Binding-site contacts:
Ligand atom O4 contacts residue HIS226 of chain 1.A at 3.4 Å.
Ligand atom C1 contacts residue 2KQ1 of chain 1.D at 4.2 Å.
Ligand atom C1 contacts residue ARG281 of chain 1.A at 3.8 Å.
Ligand atom C2 contacts residue GLU475 of chain 1.A at 4.0 Å.
Ligand atom C2 contacts residue 2KQ1 of chain 1.D at 3.2 Å.
Ligand atom O3 contacts residue SER279 of chain 1.A at 2.7 Å (h-bond).
Ligand atom O1 contacts residue 2KQ1 of chain 1.D at 4.2 Å.
Ligand atom O2 contacts residue ARG281 of chain 1.A at 3.2 Å (salt-bridge).
Ligand atom C1 contacts residue SER279 of chain 1.A at 3.4 Å.
Ligand atom C2 contacts residue PHE350 of chain 1.A at 4.4 Å (hydrophobic).
Ligand atom O1 contacts residue PHE318 of chain 1.A at 3.7 Å.
Ligand atom O3 contacts residue ALA15 of chain 1.A at 3.8 Å.
Ligand atom O3 contacts residue ARG281 of chain 1.A at 3.1 Å.
Ligand atom O3 contacts residue TYR324 of chain 1.A at 4.0 Å.
Ligand atom O1 contacts residue SER279 of chain 1.A at 3.5 Å (h-bond).
Ligand atom O4 contacts residue 2KQ1 of chain 1.D at 2.6 Å (h-bond).
Ligand atom O2 contacts residue 2KQ1 of chain 1.D at 2.8 Å.
Ligand atom O1 contacts residue ARG281 of chain 1.A at 4.2 Å.
Ligand atom C1 contacts residue PHE350 of chain 1.A at 4.3 Å (hydrophobic).
Ligand atom O1 contacts residue PHE350 of chain 1.A at 3.5 Å.
Ligand atom C1 contacts residue TYR324 of chain 1.A at 3.6 Å (hydrophobic).
Ligand atom O3 contacts residue HIS226 of chain 1.A at 4.0 Å.
Ligand atom O4 contacts residue GLU475 of chain 1.A at 3.0 Å (salt-bridge).
Ligand atom O2 contacts residue PHE318 of chain 1.A at 3.9 Å.
Ligand atom O2 contacts residue GLU475 of chain 1.A at 4.4 Å.
Ligand atom C1 contacts residue PHE318 of chain 1.A at 4.2 Å (hydrophobic).
Ligand atom O1 contacts residue TYR324 of chain 1.A at 2.6 Å (h-bond).
Ligand atom O4 contacts residue CO1 of chain 1.B at 2.8 Å.
Ligand atom C2 contacts residue HIS226 of chain 1.A at 4.3 Å.
Ligand atom C2 contacts residue CO1 of chain 1.B at 4.0 Å.
Ligand atom C2 contacts residue ARG281 of chain 1.A at 4.0 Å.
Ligand atom O2 contacts residue PHE350 of chain 1.A at 4.2 Å.

A protein and the small-molecule ligand that binds it are described below.
Small molecule (SMILES): O=C([O-])C(=O)[O-]

Sequence of chain 1.A:
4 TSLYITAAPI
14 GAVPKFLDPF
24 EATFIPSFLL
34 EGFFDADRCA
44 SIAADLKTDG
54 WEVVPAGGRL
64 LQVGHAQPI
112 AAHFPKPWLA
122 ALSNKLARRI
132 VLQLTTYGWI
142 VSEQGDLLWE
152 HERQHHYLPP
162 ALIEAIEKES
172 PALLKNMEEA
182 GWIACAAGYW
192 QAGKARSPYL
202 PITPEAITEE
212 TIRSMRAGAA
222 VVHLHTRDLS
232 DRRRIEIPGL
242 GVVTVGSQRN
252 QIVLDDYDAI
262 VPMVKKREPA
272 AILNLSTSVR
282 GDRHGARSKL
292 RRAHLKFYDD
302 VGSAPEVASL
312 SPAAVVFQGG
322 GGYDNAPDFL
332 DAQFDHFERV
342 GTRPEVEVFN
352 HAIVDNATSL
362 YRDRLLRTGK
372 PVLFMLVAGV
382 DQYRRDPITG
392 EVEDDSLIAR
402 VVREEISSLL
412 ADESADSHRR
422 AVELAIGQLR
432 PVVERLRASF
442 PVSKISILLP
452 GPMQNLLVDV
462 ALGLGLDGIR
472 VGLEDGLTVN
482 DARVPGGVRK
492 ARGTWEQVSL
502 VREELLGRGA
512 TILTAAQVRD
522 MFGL